The small molecule below binds the protein below.
Small molecule (SMILES): CC(=O)N[C@H]1[C@H](O[C@H]2[C@H](O)[C@@H](NC(C)=O)CO[C@@H]2CO[C@@H]2O[C@@H](C)[C@@H](O)[C@@H](O)[C@@H]2O)O[C@H](CO)[C@@H](O)[C@@H]1O

Binding-site contacts:
Ligand atom C4 contacts residue GLU163 of chain 1.E at 3.8 Å.
Ligand atom C2 contacts residue ASN126 of chain 1.E at 2.5 Å.
Ligand atom O5 contacts residue THR128 of chain 1.E at 3.5 Å.
Ligand atom C7 contacts residue ASN126 of chain 1.E at 3.7 Å.
Ligand atom O5 contacts residue ASN126 of chain 1.E at 2.3 Å (h-bond).
Ligand atom C4 contacts residue ASN126 of chain 1.E at 4.2 Å.
Ligand atom C6 contacts residue GLU163 of chain 1.E at 3.8 Å.
Ligand atom C3 contacts residue ASN126 of chain 1.E at 3.8 Å.
Ligand atom N2 contacts residue ASN126 of chain 1.E at 3.0 Å (h-bond).
Ligand atom O5 contacts residue THR128 of chain 1.E at 3.2 Å (h-bond).
Ligand atom C1 contacts residue ASN126 of chain 1.E at 1.4 Å.
Ligand atom O3 contacts residue NAG2 of chain 1.V at 3.8 Å.
Ligand atom C6 contacts residue GLN164 of chain 1.E at 4.5 Å.
Ligand atom C5 contacts residue ASN126 of chain 1.E at 3.6 Å.
Ligand atom O4 contacts residue GLU163 of chain 1.E at 3.7 Å.
Ligand atom C6 contacts residue THR128 of chain 1.E at 3.7 Å.
Ligand atom C6 contacts residue THR128 of chain 1.E at 3.2 Å.
Ligand atom C6 contacts residue PRO162 of chain 1.E at 3.8 Å (hydrophobic).
Ligand atom C5 contacts residue THR128 of chain 1.E at 3.1 Å.
Ligand atom O4 contacts residue NAG2 of chain 1.V at 4.4 Å.
Ligand atom C1 contacts residue THR128 of chain 1.E at 4.1 Å.
Ligand atom O3 contacts residue NAG1 of chain 1.V at 3.4 Å (h-bond).
Ligand atom C4 contacts residue NAG1 of chain 1.V at 4.1 Å.
Ligand atom O3 contacts residue ASN165 of chain 1.E at 4.2 Å.
Ligand atom O6 contacts residue THR128 of chain 1.E at 3.9 Å.
Ligand atom O7 contacts residue ASN126 of chain 1.E at 3.9 Å.
Ligand atom C5 contacts residue GLU163 of chain 1.E at 4.3 Å.
Ligand atom C3 contacts residue NAG1 of chain 1.V at 4.3 Å.
Ligand atom C1 contacts residue THR128 of chain 1.E at 3.9 Å.
Ligand atom O4 contacts residue NAG1 of chain 1.V at 3.8 Å.
Ligand atom C5 contacts residue THR128 of chain 1.E at 3.7 Å.

Sequence of chain 1.E:
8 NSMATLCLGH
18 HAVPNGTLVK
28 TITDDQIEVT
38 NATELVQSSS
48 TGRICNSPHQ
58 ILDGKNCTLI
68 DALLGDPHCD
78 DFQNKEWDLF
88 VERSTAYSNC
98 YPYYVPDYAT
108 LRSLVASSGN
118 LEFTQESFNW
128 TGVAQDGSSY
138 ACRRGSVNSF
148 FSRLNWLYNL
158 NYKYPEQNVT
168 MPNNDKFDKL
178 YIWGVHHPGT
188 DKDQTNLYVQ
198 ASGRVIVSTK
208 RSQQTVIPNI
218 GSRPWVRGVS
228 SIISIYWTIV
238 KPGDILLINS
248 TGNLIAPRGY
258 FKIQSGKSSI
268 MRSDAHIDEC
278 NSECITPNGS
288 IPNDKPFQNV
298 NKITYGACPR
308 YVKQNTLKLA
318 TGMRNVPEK